Sequence of chain 1.C:
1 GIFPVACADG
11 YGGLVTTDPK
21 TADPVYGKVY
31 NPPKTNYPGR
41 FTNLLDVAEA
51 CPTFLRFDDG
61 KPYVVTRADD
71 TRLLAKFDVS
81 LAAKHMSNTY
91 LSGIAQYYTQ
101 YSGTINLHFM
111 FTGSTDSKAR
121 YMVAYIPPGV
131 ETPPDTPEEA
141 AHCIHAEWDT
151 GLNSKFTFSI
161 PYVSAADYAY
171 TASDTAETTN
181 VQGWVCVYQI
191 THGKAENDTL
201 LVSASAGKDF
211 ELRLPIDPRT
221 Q

Sequence of chain 2.A:
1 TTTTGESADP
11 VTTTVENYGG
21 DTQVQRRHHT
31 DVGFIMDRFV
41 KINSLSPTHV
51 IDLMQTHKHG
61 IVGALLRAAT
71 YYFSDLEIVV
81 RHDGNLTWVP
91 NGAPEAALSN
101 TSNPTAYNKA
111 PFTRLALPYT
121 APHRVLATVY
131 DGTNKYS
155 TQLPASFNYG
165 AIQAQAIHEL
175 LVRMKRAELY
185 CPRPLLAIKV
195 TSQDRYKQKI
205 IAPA

Binding-site contacts:
Ligand atom N2 contacts residue ARG56 of chain 1.C at 3.9 Å.
Ligand atom S2 contacts residue ARG135 of chain 2.B at 4.0 Å.
Ligand atom O6 contacts residue LYS193 of chain 2.A at 3.5 Å.
Ligand atom O2S contacts residue ASP58 of chain 1.C at 2.3 Å (salt-bridge).
Ligand atom O5S contacts residue ARG56 of chain 1.C at 3.6 Å (salt-bridge).
Ligand atom C1 contacts residue ASP133 of chain 2.B at 4.0 Å.
Ligand atom O5S contacts residue ASN88 of chain 1.C at 3.0 Å (h-bond).
Ligand atom O3S contacts residue THR134 of chain 2.B at 3.3 Å (h-bond).
Ligand atom C5 contacts residue ARG135 of chain 2.B at 4.1 Å.
Ligand atom C2 contacts residue LYS193 of chain 2.A at 3.6 Å.
Ligand atom O1S contacts residue ASP59 of chain 1.C at 3.0 Å.
Ligand atom O3 contacts residue ARG56 of chain 1.C at 3.9 Å.
Ligand atom O1 contacts residue ASP133 of chain 2.B at 4.1 Å.
Ligand atom S1 contacts residue ASP59 of chain 1.C at 3.7 Å.
Ligand atom C4 contacts residue LYS193 of chain 2.A at 3.4 Å.
Ligand atom O1S contacts residue ASP58 of chain 1.C at 4.1 Å.
Ligand atom C3 contacts residue ARG56 of chain 1.C at 3.9 Å.
Ligand atom O5 contacts residue ARG135 of chain 2.B at 3.2 Å.
Ligand atom O3 contacts residue LYS193 of chain 2.A at 2.8 Å (salt-bridge).
Ligand atom O6 contacts residue ARG135 of chain 2.B at 3.6 Å.
Ligand atom O3 contacts residue ASP59 of chain 1.C at 4.0 Å.
Ligand atom O3S contacts residue LYS193 of chain 2.A at 3.1 Å (salt-bridge).
Ligand atom O2S contacts residue ARG56 of chain 1.C at 4.1 Å.
Ligand atom C6 contacts residue ARG135 of chain 2.B at 3.8 Å.
Ligand atom O6S contacts residue ASN88 of chain 1.C at 3.9 Å.
Ligand atom O5S contacts residue ARG135 of chain 2.B at 3.6 Å.
Ligand atom S2 contacts residue ASN88 of chain 1.C at 4.0 Å.
Ligand atom S1 contacts residue ASP58 of chain 1.C at 3.7 Å.
Ligand atom O5 contacts residue LYS193 of chain 2.A at 3.6 Å.
Ligand atom O6S contacts residue LYS193 of chain 2.A at 3.4 Å.
Ligand atom C3 contacts residue LYS193 of chain 2.A at 3.6 Å.
Ligand atom C6 contacts residue THR134 of chain 2.B at 3.5 Å.
Ligand atom O2S contacts residue ASP59 of chain 1.C at 3.2 Å.
Ligand atom O4S contacts residue ARG56 of chain 1.C at 2.5 Å (salt-bridge).
Ligand atom O6S contacts residue ARG56 of chain 1.C at 3.7 Å.
Ligand atom O6B contacts residue LYS193 of chain 2.A at 4.1 Å.
Ligand atom S2 contacts residue ARG56 of chain 1.C at 3.4 Å (salt-bridge).
Ligand atom O4 contacts residue THR195 of chain 2.A at 3.7 Å.
Ligand atom C5 contacts residue THR134 of chain 2.B at 3.9 Å.
Ligand atom O6S contacts residue ARG135 of chain 2.B at 3.7 Å.

A protein and the small-molecule ligand that binds it are described below.
Small molecule (SMILES): O=C(O)[C@@H]1O[C@@H](O[C@H]2[C@H](O)[C@@H](NS(=O)(=O)O)[C@@H](O)O[C@@H]2COS(=O)(=O)O)[C@H](OS(=O)(=O)O)[C@@H](O)[C@@H]1O[C@H]1O[C@H](COS(=O)(=O)O)[C@@H](O)[C@H](O)[C@H]1NS(=O)(=O)O

Sequence of chain 2.B:
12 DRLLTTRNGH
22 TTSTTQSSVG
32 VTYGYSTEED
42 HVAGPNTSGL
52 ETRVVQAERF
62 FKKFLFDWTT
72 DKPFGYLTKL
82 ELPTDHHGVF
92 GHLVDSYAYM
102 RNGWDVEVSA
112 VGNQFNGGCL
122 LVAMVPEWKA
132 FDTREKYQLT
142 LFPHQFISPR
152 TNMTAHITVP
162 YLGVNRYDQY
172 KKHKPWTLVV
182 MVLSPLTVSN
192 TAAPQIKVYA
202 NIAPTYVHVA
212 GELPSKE